This protein binds this small molecule.
Small molecule (SMILES): CC(=O)N[C@@H]1[C@@H](O)[C@H](O)[C@@H](CO)O[C@H]1O

Sequence of chain 3.A:
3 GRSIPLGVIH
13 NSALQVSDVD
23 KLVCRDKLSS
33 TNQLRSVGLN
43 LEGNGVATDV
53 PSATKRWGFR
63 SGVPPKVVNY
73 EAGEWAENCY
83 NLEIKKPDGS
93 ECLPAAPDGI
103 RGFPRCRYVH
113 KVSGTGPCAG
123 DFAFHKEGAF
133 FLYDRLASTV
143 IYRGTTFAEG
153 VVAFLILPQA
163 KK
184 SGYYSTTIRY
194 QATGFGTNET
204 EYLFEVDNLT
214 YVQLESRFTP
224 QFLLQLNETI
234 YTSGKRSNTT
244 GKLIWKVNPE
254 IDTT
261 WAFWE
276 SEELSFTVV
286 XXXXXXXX

Binding-site contacts:
Ligand atom O5 contacts residue ASN241 of chain 3.A at 2.4 Å (h-bond).
Ligand atom O3 contacts residue LYS238 of chain 3.A at 4.0 Å.
Ligand atom O3 contacts residue GLY237 of chain 3.A at 3.1 Å (h-bond).
Ligand atom C5 contacts residue ASN241 of chain 3.A at 3.7 Å.
Ligand atom N2 contacts residue ASN241 of chain 3.A at 2.9 Å (h-bond).
Ligand atom O4 contacts residue LYS238 of chain 3.A at 3.2 Å (salt-bridge).
Ligand atom C4 contacts residue LYS238 of chain 3.A at 4.1 Å.
Ligand atom O6 contacts residue LEU246 of chain 3.A at 3.6 Å.
Ligand atom O5 contacts residue ARG239 of chain 3.A at 3.4 Å (salt-bridge).
Ligand atom C4 contacts residue GLY237 of chain 3.A at 3.5 Å.
Ligand atom C6 contacts residue ARG239 of chain 3.A at 4.2 Å.
Ligand atom O4 contacts residue GLY237 of chain 3.A at 4.3 Å.
Ligand atom O7 contacts residue GLY237 of chain 3.A at 3.4 Å (h-bond).
Ligand atom C1 contacts residue ARG239 of chain 3.A at 4.2 Å.
Ligand atom C3 contacts residue GLY237 of chain 3.A at 3.6 Å.
Ligand atom C2 contacts residue ASN241 of chain 3.A at 2.5 Å.
Ligand atom O6 contacts residue ASN241 of chain 3.A at 4.2 Å.
Ligand atom C7 contacts residue GLY237 of chain 3.A at 4.3 Å.
Ligand atom N2 contacts residue GLY237 of chain 3.A at 4.4 Å.
Ligand atom C6 contacts residue TRP248 of chain 3.A at 4.4 Å (hydrophobic).
Ligand atom C1 contacts residue ASN241 of chain 3.A at 1.4 Å.
Ligand atom C4 contacts residue ASN241 of chain 3.A at 4.2 Å.
Ligand atom C7 contacts residue ASN241 of chain 3.A at 4.0 Å.
Ligand atom C5 contacts residue ARG239 of chain 3.A at 4.3 Å.
Ligand atom C2 contacts residue GLY237 of chain 3.A at 3.5 Å.
Ligand atom O6 contacts residue ARG239 of chain 3.A at 4.1 Å.
Ligand atom C6 contacts residue LEU246 of chain 3.A at 4.2 Å (hydrophobic).
Ligand atom C3 contacts residue ASN241 of chain 3.A at 3.8 Å.